Sequence of chain 1.B:
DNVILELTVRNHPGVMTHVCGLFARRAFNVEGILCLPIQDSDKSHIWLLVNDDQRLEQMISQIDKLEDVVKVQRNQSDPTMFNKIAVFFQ

This protein binds this small molecule.
Small molecule (SMILES): CC(C)[C@H](N)C(=O)O

Sequence of chain 1.A:
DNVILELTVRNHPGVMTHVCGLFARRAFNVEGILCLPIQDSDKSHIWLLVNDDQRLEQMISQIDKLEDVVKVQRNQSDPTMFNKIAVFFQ

Binding-site contacts:
Ligand atom CA contacts residue ASN19 of chain 1.A at 4.2 Å.
Ligand atom OXT contacts residue VAL23 of chain 1.A at 3.0 Å (h-bond).
Ligand atom N contacts residue ASN19 of chain 1.A at 2.9 Å (h-bond).
Ligand atom CA contacts residue HIS20 of chain 1.A at 3.0 Å.
Ligand atom C contacts residue HIS20 of chain 1.A at 3.1 Å.
Ligand atom CG2 contacts residue VAL38 of chain 1.B at 3.4 Å (hydrophobic).
Ligand atom C contacts residue GLY22 of chain 1.A at 3.9 Å.
Ligand atom C contacts residue ASN37 of chain 1.B at 4.0 Å.
Ligand atom CA contacts residue ASN37 of chain 1.B at 3.7 Å.
Ligand atom OXT contacts residue HIS20 of chain 1.A at 3.7 Å.
Ligand atom CB contacts residue VAL23 of chain 1.A at 4.2 Å (hydrophobic).
Ligand atom CG1 contacts residue ASN19 of chain 1.A at 4.0 Å.
Ligand atom CA contacts residue MET24 of chain 1.A at 4.1 Å (hydrophobic).
Ligand atom CA contacts residue VAL38 of chain 1.B at 3.9 Å (hydrophobic).
Ligand atom O contacts residue ASN37 of chain 1.B at 3.5 Å (h-bond).
Ligand atom CG1 contacts residue SER52 of chain 1.A at 4.0 Å.
Ligand atom N contacts residue ASN37 of chain 1.B at 2.6 Å (h-bond).
Ligand atom O contacts residue HIS20 of chain 1.A at 3.5 Å (h-bond).
Ligand atom CB contacts residue VAL38 of chain 1.B at 4.1 Å (hydrophobic).
Ligand atom OXT contacts residue GLY22 of chain 1.A at 3.5 Å (h-bond).
Ligand atom CG1 contacts residue VAL17 of chain 1.A at 3.8 Å (hydrophobic).
Ligand atom CA contacts residue VAL23 of chain 1.A at 4.0 Å (hydrophobic).
Ligand atom O contacts residue GLY22 of chain 1.A at 3.8 Å.
Ligand atom OXT contacts residue MET24 of chain 1.A at 2.6 Å (h-bond).
Ligand atom CG1 contacts residue CYS43 of chain 1.A at 3.7 Å (hydrophobic).
Ligand atom OXT contacts residue THR25 of chain 1.A at 4.2 Å.
Ligand atom N contacts residue HIS20 of chain 1.A at 3.2 Å (h-bond).
Ligand atom C contacts residue VAL23 of chain 1.A at 3.8 Å (hydrophobic).
Ligand atom N contacts residue VAL38 of chain 1.B at 2.9 Å (h-bond).
Ligand atom CG2 contacts residue MET24 of chain 1.A at 3.7 Å (hydrophobic).
Ligand atom C contacts residue VAL38 of chain 1.B at 4.2 Å (hydrophobic).
Ligand atom C contacts residue MET24 of chain 1.A at 3.6 Å (hydrophobic).
Ligand atom O contacts residue VAL38 of chain 1.B at 3.2 Å (h-bond).
Ligand atom CB contacts residue MET24 of chain 1.A at 3.9 Å (hydrophobic).
Ligand atom CG1 contacts residue ARG18 of chain 1.A at 4.1 Å.
Ligand atom C contacts residue PRO21 of chain 1.A at 4.3 Å (hydrophobic).
Ligand atom O contacts residue PRO21 of chain 1.A at 3.9 Å.
Ligand atom CB contacts residue CYS43 of chain 1.A at 4.3 Å (hydrophobic).
Ligand atom CG2 contacts residue ILE41 of chain 1.B at 4.1 Å (hydrophobic).
Ligand atom CG2 contacts residue CYS43 of chain 1.A at 3.7 Å (hydrophobic).